The protein below binds the small molecule below.
Small molecule (SMILES): O=P(O)(O)OC[C@H]1O[C@H](O)[C@H](O)[C@@H](O)[C@@H]1O

Binding-site contacts:
Ligand atom P contacts residue THR352 of chain 1.B at 3.6 Å.
Ligand atom C5 contacts residue GLU270 of chain 1.B at 4.0 Å.
Ligand atom O1 contacts residue ASN271 of chain 1.B at 2.3 Å (h-bond).
Ligand atom O2P contacts residue PRO350 of chain 1.B at 3.8 Å.
Ligand atom O6 contacts residue ARG388 of chain 1.B at 4.2 Å.
Ligand atom O3P contacts residue ARG388 of chain 1.B at 3.3 Å (salt-bridge).
Ligand atom O1P contacts residue THR352 of chain 1.B at 3.2 Å (h-bond).
Ligand atom O1 contacts residue LYS273 of chain 1.B at 4.2 Å.
Ligand atom P contacts residue ARG351 of chain 1.B at 3.8 Å.
Ligand atom C4 contacts residue THR352 of chain 1.B at 3.9 Å.
Ligand atom O5 contacts residue GLU270 of chain 1.B at 3.8 Å.
Ligand atom C1 contacts residue ARG385 of chain 1.B at 3.3 Å.
Ligand atom O1P contacts residue HIS348 of chain 1.B at 3.7 Å.
Ligand atom O2 contacts residue LEU236 of chain 1.B at 3.0 Å.
Ligand atom P contacts residue ARG388 of chain 1.B at 3.5 Å.
Ligand atom C6 contacts residue GLU270 of chain 1.B at 3.7 Å.
Ligand atom O3P contacts residue ARG385 of chain 1.B at 3.2 Å (salt-bridge).
Ligand atom O6 contacts residue THR352 of chain 1.B at 3.4 Å.
Ligand atom O1P contacts residue ARG351 of chain 1.B at 2.4 Å (salt-bridge).
Ligand atom C5 contacts residue ASN271 of chain 1.B at 3.7 Å.
Ligand atom O3P contacts residue GLY355 of chain 1.B at 3.2 Å.
Ligand atom C6 contacts residue ARG385 of chain 1.B at 4.1 Å.
Ligand atom O6 contacts residue ARG385 of chain 1.B at 3.1 Å (salt-bridge).
Ligand atom O2P contacts residue GLU270 of chain 1.B at 4.2 Å.
Ligand atom O2P contacts residue ARG385 of chain 1.B at 4.1 Å.
Ligand atom O2 contacts residue ASN271 of chain 1.B at 3.9 Å.
Ligand atom P contacts residue HIS348 of chain 1.B at 3.9 Å.
Ligand atom O5 contacts residue ARG385 of chain 1.B at 3.2 Å (salt-bridge).
Ligand atom P contacts residue PRO350 of chain 1.B at 4.0 Å.
Ligand atom O2P contacts residue HIS348 of chain 1.B at 3.3 Å (h-bond).
Ligand atom C3 contacts residue ASN271 of chain 1.B at 4.1 Å.
Ligand atom O2P contacts residue ARG388 of chain 1.B at 2.4 Å (salt-bridge).
Ligand atom O1P contacts residue PRO350 of chain 1.B at 3.2 Å.
Ligand atom O1 contacts residue ARG385 of chain 1.B at 3.6 Å (salt-bridge).
Ligand atom C1 contacts residue ASN271 of chain 1.B at 3.5 Å.
Ligand atom C6 contacts residue HIS348 of chain 1.B at 3.5 Å.
Ligand atom O3P contacts residue THR352 of chain 1.B at 2.4 Å (h-bond).
Ligand atom P contacts residue ARG385 of chain 1.B at 3.7 Å.
Ligand atom O3P contacts residue PRO350 of chain 1.B at 4.2 Å.
Ligand atom O5 contacts residue ASN271 of chain 1.B at 3.4 Å.

Sequence of chain 1.B:
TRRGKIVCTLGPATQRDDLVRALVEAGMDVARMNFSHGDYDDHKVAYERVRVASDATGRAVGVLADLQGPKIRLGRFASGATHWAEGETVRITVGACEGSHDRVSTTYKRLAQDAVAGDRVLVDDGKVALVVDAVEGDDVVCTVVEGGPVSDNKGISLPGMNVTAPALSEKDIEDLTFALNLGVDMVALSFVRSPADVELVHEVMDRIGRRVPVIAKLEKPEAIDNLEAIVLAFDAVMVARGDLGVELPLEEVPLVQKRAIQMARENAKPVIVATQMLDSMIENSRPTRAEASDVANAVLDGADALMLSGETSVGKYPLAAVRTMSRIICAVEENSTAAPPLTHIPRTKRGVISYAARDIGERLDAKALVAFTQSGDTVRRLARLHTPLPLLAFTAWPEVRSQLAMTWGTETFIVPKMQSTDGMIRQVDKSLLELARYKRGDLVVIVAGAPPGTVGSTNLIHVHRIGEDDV